The small molecule below binds the protein below.
Small molecule (SMILES): C[C@@H]1O[C@@H](O)[C@@H](O)[C@H](O)[C@@H]1O

Binding-site contacts:
Ligand atom O3 contacts residue GLY58 of chain 1.A at 3.6 Å (h-bond).
Ligand atom C3 contacts residue SER60 of chain 1.A at 3.1 Å.
Ligand atom C6 contacts residue LEU73 of chain 1.A at 3.7 Å (hydrophobic).
Ligand atom O4 contacts residue GLY58 of chain 1.A at 4.4 Å.
Ligand atom C3 contacts residue GLY58 of chain 1.A at 2.9 Å.
Ligand atom C5 contacts residue SER60 of chain 1.A at 3.3 Å.
Ligand atom C2 contacts residue GLY58 of chain 1.A at 4.2 Å.
Ligand atom C2 contacts residue SER60 of chain 1.A at 2.4 Å.
Ligand atom O3 contacts residue SER60 of chain 1.A at 4.4 Å.
Ligand atom C6 contacts residue PHE136 of chain 1.C at 3.8 Å (hydrophobic).
Ligand atom O2 contacts residue SER60 of chain 1.A at 2.7 Å (h-bond).
Ligand atom C5 contacts residue PHE71 of chain 1.A at 3.9 Å (hydrophobic).
Ligand atom C5 contacts residue LEU73 of chain 1.A at 4.2 Å (hydrophobic).
Ligand atom O4 contacts residue LEU73 of chain 1.A at 4.1 Å.
Ligand atom C4 contacts residue GLY58 of chain 1.A at 3.0 Å.
Ligand atom O5 contacts residue GLY58 of chain 1.A at 4.3 Å.
Ligand atom C5 contacts residue GLY58 of chain 1.A at 3.3 Å.
Ligand atom C4 contacts residue SER60 of chain 1.A at 3.8 Å.
Ligand atom C5 contacts residue GLY59 of chain 1.A at 4.2 Å.
Ligand atom O5 contacts residue SER60 of chain 1.A at 2.4 Å (h-bond).
Ligand atom C6 contacts residue CYS72 of chain 1.A at 3.9 Å (hydrophobic).
Ligand atom C4 contacts residue LEU73 of chain 1.A at 3.8 Å (hydrophobic).
Ligand atom C1 contacts residue SER60 of chain 1.A at 1.4 Å.
Ligand atom C1 contacts residue GLY58 of chain 1.A at 4.4 Å.
Ligand atom C6 contacts residue GLY58 of chain 1.A at 4.4 Å.
Ligand atom O5 contacts residue GLY59 of chain 1.A at 4.4 Å.
Ligand atom C1 contacts residue GLY59 of chain 1.A at 4.4 Å.
Ligand atom O5 contacts residue PHE71 of chain 1.A at 4.1 Å.
Ligand atom C6 contacts residue PHE71 of chain 1.A at 3.9 Å (hydrophobic).

Sequence of chain 1.A:
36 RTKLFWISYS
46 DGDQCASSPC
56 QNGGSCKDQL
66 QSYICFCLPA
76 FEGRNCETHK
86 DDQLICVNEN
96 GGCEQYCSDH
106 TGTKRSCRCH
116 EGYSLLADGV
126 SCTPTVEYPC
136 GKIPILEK

Sequence of chain 1.C:
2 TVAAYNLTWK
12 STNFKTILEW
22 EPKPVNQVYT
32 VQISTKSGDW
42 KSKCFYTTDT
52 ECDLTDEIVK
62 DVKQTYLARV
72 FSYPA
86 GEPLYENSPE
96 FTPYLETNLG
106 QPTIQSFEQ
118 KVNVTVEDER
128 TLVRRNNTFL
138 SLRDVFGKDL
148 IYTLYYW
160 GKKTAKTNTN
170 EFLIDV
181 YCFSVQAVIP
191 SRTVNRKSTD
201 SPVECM